Sequence of chain 1.A:
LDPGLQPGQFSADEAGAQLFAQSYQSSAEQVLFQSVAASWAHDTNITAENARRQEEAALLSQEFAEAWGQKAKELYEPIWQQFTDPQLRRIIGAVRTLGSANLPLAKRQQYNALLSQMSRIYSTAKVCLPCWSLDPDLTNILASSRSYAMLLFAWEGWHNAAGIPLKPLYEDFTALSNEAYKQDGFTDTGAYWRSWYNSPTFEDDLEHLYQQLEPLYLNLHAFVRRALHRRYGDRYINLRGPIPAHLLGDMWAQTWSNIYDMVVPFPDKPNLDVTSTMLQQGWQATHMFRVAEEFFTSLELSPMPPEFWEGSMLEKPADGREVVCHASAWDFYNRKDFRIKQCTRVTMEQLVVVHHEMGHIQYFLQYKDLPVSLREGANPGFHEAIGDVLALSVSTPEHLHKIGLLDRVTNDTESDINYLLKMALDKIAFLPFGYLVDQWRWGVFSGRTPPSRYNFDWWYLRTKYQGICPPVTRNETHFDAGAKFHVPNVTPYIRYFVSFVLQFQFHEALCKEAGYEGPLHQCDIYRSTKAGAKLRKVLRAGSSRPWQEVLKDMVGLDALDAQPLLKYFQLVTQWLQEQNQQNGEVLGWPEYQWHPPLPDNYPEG

A protein and the small-molecule ligand that binds it are described below.
Small molecule (SMILES): C[C@H](CP(=O)(O)[C@H](Cc1ccccc1)NC(=O)[C@H](N)Cc1nnn[nH]1)C(=O)N[C@@H](C)C(N)=O

Binding-site contacts:
Ligand atom CAA contacts residue GLU362 of chain 1.A at 3.3 Å.
Ligand atom CBE contacts residue ALA334 of chain 1.A at 3.4 Å (hydrophobic).
Ligand atom NAR contacts residue HIS388 of chain 1.A at 3.5 Å (h-bond).
Ligand atom OAF contacts residue HIS331 of chain 1.A at 2.7 Å (h-bond).
Ligand atom OAH contacts residue ZN1 of chain 1.J at 2.6 Å.
Ligand atom O contacts residue HIS491 of chain 1.A at 3.5 Å.
Ligand atom CBC contacts residue GLU362 of chain 1.A at 3.5 Å.
Ligand atom NAR contacts residue EDO1 of chain 1.N at 3.3 Å (h-bond).
Ligand atom OAH contacts residue GLU362 of chain 1.A at 2.7 Å (salt-bridge).
Ligand atom OAG contacts residue ALA334 of chain 1.A at 2.8 Å (h-bond).
Ligand atom NAD contacts residue EDO1 of chain 1.M at 2.8 Å (h-bond).
Ligand atom CA contacts residue TYR501 of chain 1.A at 3.5 Å (hydrophobic).
Ligand atom OAI contacts residue HIS361 of chain 1.A at 3.4 Å (h-bond).
Ligand atom OAG contacts residue SER333 of chain 1.A at 3.0 Å.
Ligand atom NAD contacts residue EDO1 of chain 1.O at 2.7 Å (h-bond).
Ligand atom CBF contacts residue ALA332 of chain 1.A at 3.6 Å (hydrophobic).
Ligand atom NAS contacts residue EDO1 of chain 1.N at 3.4 Å.
Ligand atom OAI contacts residue TYR501 of chain 1.A at 2.7 Å (h-bond).
Ligand atom O contacts residue GLN259 of chain 1.A at 3.1 Å (h-bond).
Ligand atom O contacts residue TYR498 of chain 1.A at 2.7 Å (h-bond).
Ligand atom CAY contacts residue TYR501 of chain 1.A at 3.6 Å (hydrophobic).
Ligand atom CAO contacts residue TYR501 of chain 1.A at 3.5 Å (hydrophobic).
Ligand atom CAY contacts residue HIS331 of chain 1.A at 3.6 Å.
Ligand atom NAC contacts residue GLN259 of chain 1.A at 3.6 Å (h-bond).
Ligand atom CAQ contacts residue GLU362 of chain 1.A at 3.3 Å.
Ligand atom NAD contacts residue ALA334 of chain 1.A at 3.3 Å (h-bond).
Ligand atom CAQ contacts residue ALA332 of chain 1.A at 3.0 Å (hydrophobic).
Ligand atom PBG contacts residue ZN1 of chain 1.J at 2.9 Å.
Ligand atom OAI contacts residue GLU389 of chain 1.A at 3.3 Å (salt-bridge).
Ligand atom O contacts residue LYS489 of chain 1.A at 2.9 Å (salt-bridge).
Ligand atom OAF contacts residue HIS491 of chain 1.A at 3.1 Å (h-bond).
Ligand atom NAT contacts residue HIS388 of chain 1.A at 3.5 Å.
Ligand atom CAP contacts residue HIS365 of chain 1.A at 3.5 Å.
Ligand atom NAW contacts residue HIS388 of chain 1.A at 3.1 Å.
Ligand atom OAH contacts residue HIS365 of chain 1.A at 3.1 Å (h-bond).
Ligand atom C contacts residue GLN259 of chain 1.A at 3.4 Å.
Ligand atom OAI contacts residue ZN1 of chain 1.J at 2.1 Å.
Ligand atom C contacts residue TYR498 of chain 1.A at 3.5 Å (hydrophobic).
Ligand atom N contacts residue TYR501 of chain 1.A at 3.4 Å.
Ligand atom OAF contacts residue TYR501 of chain 1.A at 3.3 Å (h-bond).